Binding-site contacts:
Ligand atom C21 contacts residue PHE83 of chain 1.A at 3.9 Å (hydrophobic).
Ligand atom C2 contacts residue TYR101 of chain 1.A at 3.6 Å (hydrophobic).
Ligand atom C19 contacts residue PHE281 of chain 1.A at 3.7 Å (hydrophobic).
Ligand atom C2 contacts residue MET159 of chain 1.A at 4.0 Å (hydrophobic).
Ligand atom C contacts residue PHE268 of chain 1.A at 3.5 Å (hydrophobic).
Ligand atom C13 contacts residue PHE281 of chain 1.A at 3.7 Å (hydrophobic).
Ligand atom C contacts residue ILE193 of chain 1.A at 3.6 Å (hydrophobic).
Ligand atom O contacts residue PHE268 of chain 1.A at 3.0 Å.
Ligand atom C17 contacts residue PHE83 of chain 1.A at 3.9 Å (hydrophobic).
Ligand atom C19 contacts residue PHE83 of chain 1.A at 3.3 Å (hydrophobic).
Ligand atom C18 contacts residue PHE281 of chain 1.A at 3.9 Å (hydrophobic).
Ligand atom O2 contacts residue VAL179 of chain 1.A at 3.7 Å.
Ligand atom O1 contacts residue THR181 of chain 1.A at 3.8 Å.
Ligand atom O contacts residue TYR284 of chain 1.A at 2.4 Å (h-bond).
Ligand atom O3 contacts residue ARG265 of chain 1.A at 3.7 Å.
Ligand atom C12 contacts residue PHE281 of chain 1.A at 3.7 Å (hydrophobic).
Ligand atom C9 contacts residue VAL179 of chain 1.A at 4.0 Å (hydrophobic).
Ligand atom O4 contacts residue TYR288 of chain 1.A at 3.8 Å.
Ligand atom N contacts residue TYR101 of chain 1.A at 3.2 Å (h-bond).
Ligand atom C11 contacts residue PHE281 of chain 1.A at 4.0 Å (hydrophobic).
Ligand atom C5 contacts residue PHE268 of chain 1.A at 3.7 Å (hydrophobic).
Ligand atom C19 contacts residue HIS285 of chain 1.A at 3.7 Å.
Ligand atom C23 contacts residue TYR101 of chain 1.A at 3.5 Å (hydrophobic).
Ligand atom O1 contacts residue VAL179 of chain 1.A at 3.8 Å.
Ligand atom C21 contacts residue TYR288 of chain 1.A at 3.7 Å (hydrophobic).
Ligand atom C1 contacts residue TYR101 of chain 1.A at 3.9 Å (hydrophobic).
Ligand atom O4 contacts residue TYR101 of chain 1.A at 2.6 Å (h-bond).
Ligand atom C21 contacts residue TYR284 of chain 1.A at 3.8 Å (hydrophobic).
Ligand atom C23 contacts residue ARG264 of chain 1.A at 3.6 Å.
Ligand atom C4 contacts residue TYR101 of chain 1.A at 3.5 Å (hydrophobic).
Ligand atom C19 contacts residue VAL86 of chain 1.A at 3.8 Å (hydrophobic).
Ligand atom C20 contacts residue TYR288 of chain 1.A at 4.0 Å (hydrophobic).
Ligand atom C20 contacts residue HIS285 of chain 1.A at 3.7 Å.
Ligand atom C22 contacts residue PHE83 of chain 1.A at 3.8 Å (hydrophobic).
Ligand atom C2 contacts residue MET163 of chain 1.A at 3.9 Å (hydrophobic).
Ligand atom C5 contacts residue TYR284 of chain 1.A at 3.4 Å (hydrophobic).
Ligand atom C3 contacts residue TYR101 of chain 1.A at 3.4 Å (hydrophobic).
Ligand atom O3 contacts residue ARG264 of chain 1.A at 2.9 Å (salt-bridge).
Ligand atom C20 contacts residue PHE83 of chain 1.A at 3.6 Å (hydrophobic).
Ligand atom C14 contacts residue TRP276 of chain 1.A at 4.0 Å (hydrophobic).

This protein binds this small molecule.
Small molecule (SMILES): CC(C)C[C@H](NC(=O)c1cn(S(=O)(=O)c2cccc3cccnc23)c2ccccc12)C(=O)O

Sequence of chain 1.A:
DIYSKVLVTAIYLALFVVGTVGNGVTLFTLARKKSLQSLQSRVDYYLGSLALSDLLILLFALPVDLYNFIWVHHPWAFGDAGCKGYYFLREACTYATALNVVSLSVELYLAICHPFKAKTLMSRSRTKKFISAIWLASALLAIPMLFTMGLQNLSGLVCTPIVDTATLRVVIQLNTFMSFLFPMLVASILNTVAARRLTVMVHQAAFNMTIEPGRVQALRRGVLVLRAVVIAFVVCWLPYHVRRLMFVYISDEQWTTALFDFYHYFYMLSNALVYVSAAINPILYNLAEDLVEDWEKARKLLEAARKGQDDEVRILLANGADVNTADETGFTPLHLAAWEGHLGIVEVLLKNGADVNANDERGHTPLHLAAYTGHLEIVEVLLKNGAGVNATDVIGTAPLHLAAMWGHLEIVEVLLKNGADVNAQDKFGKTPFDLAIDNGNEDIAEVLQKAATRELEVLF